Sequence of chain 1.A:
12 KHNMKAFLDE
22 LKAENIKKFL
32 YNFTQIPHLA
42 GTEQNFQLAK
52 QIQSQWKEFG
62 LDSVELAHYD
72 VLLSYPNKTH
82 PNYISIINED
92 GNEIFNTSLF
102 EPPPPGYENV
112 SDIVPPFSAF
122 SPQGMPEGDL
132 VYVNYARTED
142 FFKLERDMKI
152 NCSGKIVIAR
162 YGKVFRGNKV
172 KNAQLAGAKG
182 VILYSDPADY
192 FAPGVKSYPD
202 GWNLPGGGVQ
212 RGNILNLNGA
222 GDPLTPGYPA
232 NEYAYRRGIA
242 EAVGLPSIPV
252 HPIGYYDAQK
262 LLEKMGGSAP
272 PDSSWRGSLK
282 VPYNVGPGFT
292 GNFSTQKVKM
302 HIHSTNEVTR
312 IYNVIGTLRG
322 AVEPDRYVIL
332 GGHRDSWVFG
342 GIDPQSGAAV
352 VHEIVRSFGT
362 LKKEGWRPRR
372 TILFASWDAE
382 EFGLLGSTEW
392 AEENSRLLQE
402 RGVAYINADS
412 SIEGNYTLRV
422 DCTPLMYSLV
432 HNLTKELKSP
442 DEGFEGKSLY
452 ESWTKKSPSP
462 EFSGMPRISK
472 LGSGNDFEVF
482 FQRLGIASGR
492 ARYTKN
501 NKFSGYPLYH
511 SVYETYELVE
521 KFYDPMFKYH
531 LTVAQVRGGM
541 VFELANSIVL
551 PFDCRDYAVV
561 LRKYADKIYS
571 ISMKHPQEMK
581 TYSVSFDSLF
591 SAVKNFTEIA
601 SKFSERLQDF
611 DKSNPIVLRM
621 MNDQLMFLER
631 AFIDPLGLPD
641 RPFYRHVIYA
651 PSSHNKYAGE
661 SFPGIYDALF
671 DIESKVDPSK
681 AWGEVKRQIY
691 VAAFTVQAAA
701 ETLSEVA

Sequence of chain 2.A:
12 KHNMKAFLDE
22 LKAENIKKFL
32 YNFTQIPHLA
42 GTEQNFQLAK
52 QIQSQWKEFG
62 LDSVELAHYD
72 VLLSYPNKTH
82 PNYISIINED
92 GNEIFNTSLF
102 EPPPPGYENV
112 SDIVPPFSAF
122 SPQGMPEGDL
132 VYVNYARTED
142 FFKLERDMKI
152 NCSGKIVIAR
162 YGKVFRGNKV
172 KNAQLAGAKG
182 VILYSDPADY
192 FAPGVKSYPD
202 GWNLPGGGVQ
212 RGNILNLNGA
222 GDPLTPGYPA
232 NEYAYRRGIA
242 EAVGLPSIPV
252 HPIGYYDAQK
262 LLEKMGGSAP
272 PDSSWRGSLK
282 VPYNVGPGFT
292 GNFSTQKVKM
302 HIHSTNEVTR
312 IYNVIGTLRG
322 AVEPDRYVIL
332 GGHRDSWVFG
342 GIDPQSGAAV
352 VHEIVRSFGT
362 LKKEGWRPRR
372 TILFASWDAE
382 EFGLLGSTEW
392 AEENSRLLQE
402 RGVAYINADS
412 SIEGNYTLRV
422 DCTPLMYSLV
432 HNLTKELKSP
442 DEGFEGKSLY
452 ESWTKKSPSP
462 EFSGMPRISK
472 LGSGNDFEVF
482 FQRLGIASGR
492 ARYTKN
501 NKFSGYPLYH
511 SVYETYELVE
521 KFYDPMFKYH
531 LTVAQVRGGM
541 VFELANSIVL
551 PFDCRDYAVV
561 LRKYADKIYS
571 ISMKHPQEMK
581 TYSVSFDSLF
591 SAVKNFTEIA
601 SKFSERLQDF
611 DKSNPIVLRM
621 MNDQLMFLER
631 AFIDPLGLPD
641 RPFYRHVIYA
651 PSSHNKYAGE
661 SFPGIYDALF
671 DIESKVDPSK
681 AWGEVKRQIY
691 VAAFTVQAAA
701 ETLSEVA

The small molecule below binds the protein below.
Small molecule (SMILES): CC(=O)N[C@H]1[C@H](O[C@H]2[C@H](O)[C@@H](NC(C)=O)CO[C@@H]2CO)O[C@H](CO)[C@@H](O[C@@H]2O[C@H](CO[C@H]3O[C@H](CO)[C@@H](O)[C@H](O)[C@@H]3O)[C@@H](O)[C@H](O[C@H]3O[C@H](CO)[C@@H](O)[C@H](O)[C@@H]3O)[C@@H]2O)[C@@H]1O

Binding-site contacts:
Ligand atom O5 contacts residue ASN595 of chain 2.A at 2.2 Å (h-bond).
Ligand atom C1 contacts residue ASN595 of chain 2.A at 1.4 Å.
Ligand atom C3 contacts residue ARG311 of chain 1.A at 3.8 Å.
Ligand atom N2 contacts residue ASN595 of chain 2.A at 3.0 Å (h-bond).
Ligand atom C2 contacts residue GLU233 of chain 1.A at 3.1 Å.
Ligand atom O5 contacts residue HIS69 of chain 1.A at 3.4 Å.
Ligand atom O4 contacts residue ARG311 of chain 1.A at 3.9 Å.
Ligand atom C6 contacts residue LEU67 of chain 1.A at 3.1 Å (hydrophobic).
Ligand atom C1 contacts residue SER591 of chain 2.A at 3.6 Å.
Ligand atom C7 contacts residue GLN697 of chain 2.A at 3.4 Å.
Ligand atom C6 contacts residue GLU233 of chain 1.A at 3.8 Å.
Ligand atom C2 contacts residue SER591 of chain 2.A at 3.7 Å.
Ligand atom C4 contacts residue GLU233 of chain 1.A at 3.7 Å.
Ligand atom C3 contacts residue ASN595 of chain 2.A at 3.8 Å.
Ligand atom O6 contacts residue LEU67 of chain 1.A at 3.5 Å (h-bond).
Ligand atom C3 contacts residue GLU233 of chain 1.A at 3.7 Å.
Ligand atom O3 contacts residue GLU233 of chain 1.A at 3.0 Å (salt-bridge).
Ligand atom C1 contacts residue GLN697 of chain 2.A at 3.8 Å.
Ligand atom O7 contacts residue GLN697 of chain 2.A at 3.3 Å.
Ligand atom C7 contacts residue SER591 of chain 2.A at 3.9 Å.
Ligand atom C2 contacts residue ASN595 of chain 2.A at 2.4 Å.
Ligand atom C5 contacts residue ASN595 of chain 2.A at 3.6 Å.
Ligand atom C3 contacts residue ARG311 of chain 1.A at 3.7 Å.
Ligand atom C5 contacts residue GLU233 of chain 1.A at 3.4 Å.
Ligand atom O2 contacts residue HIS69 of chain 1.A at 2.9 Å (h-bond).
Ligand atom C2 contacts residue GLN697 of chain 2.A at 3.7 Å.
Ligand atom C8 contacts residue ALA592 of chain 2.A at 3.8 Å (hydrophobic).
Ligand atom C4 contacts residue ARG311 of chain 1.A at 3.4 Å.
Ligand atom O6 contacts residue HIS69 of chain 1.A at 2.8 Å (h-bond).
Ligand atom C8 contacts residue TYR234 of chain 1.A at 3.6 Å (hydrophobic).
Ligand atom O2 contacts residue ARG311 of chain 1.A at 3.4 Å (salt-bridge).
Ligand atom O4 contacts residue GLU233 of chain 1.A at 3.0 Å (salt-bridge).
Ligand atom O3 contacts residue ARG311 of chain 1.A at 3.0 Å (salt-bridge).
Ligand atom N2 contacts residue SER591 of chain 2.A at 2.9 Å (h-bond).
Ligand atom N2 contacts residue GLN697 of chain 2.A at 3.5 Å (h-bond).
Ligand atom C2 contacts residue ARG311 of chain 1.A at 3.8 Å.
Ligand atom C8 contacts residue SER588 of chain 2.A at 3.4 Å.
Ligand atom C7 contacts residue ASN595 of chain 2.A at 3.8 Å.
Ligand atom C3 contacts residue GLU233 of chain 1.A at 3.5 Å.
Ligand atom O2 contacts residue GLU233 of chain 1.A at 2.5 Å (salt-bridge).